A small-molecule ligand and the protein it binds are described below.
Small molecule (SMILES): C[C@@H]1C[C@H]2C(=O)O[C@@H](C)[C@H](NC(=O)[C@@H](N)Cc3cc(F)cc(F)c3)C(=O)N3CCC[C@H]3C(=O)N3CCCC[C@H]3C(=O)N[C@@H](C)C(=O)N2C1

Binding-site contacts:
Ligand atom F2 contacts residue TYR80 of chain 1.P at 3.2 Å.
Ligand atom F2 contacts residue LEU66 of chain 1.O at 3.6 Å.
Ligand atom CD contacts residue OCA1 of chain 1.TB at 3.8 Å.
Ligand atom N contacts residue TYR80 of chain 1.P at 2.7 Å (h-bond).
Ligand atom F2 contacts residue LEU110 of chain 1.P at 3.6 Å.
Ligand atom CB contacts residue PHE130 of chain 1.P at 3.7 Å (hydrophobic).
Ligand atom CG2 contacts residue OCA1 of chain 1.TB at 3.7 Å.
Ligand atom CB contacts residue PHE78 of chain 1.P at 3.5 Å (hydrophobic).
Ligand atom CZ contacts residue THR97 of chain 1.O at 3.5 Å.
Ligand atom CD2 contacts residue TYR80 of chain 1.P at 3.4 Å (hydrophobic).
Ligand atom C contacts residue TYR80 of chain 1.P at 3.6 Å (hydrophobic).
Ligand atom CE2 contacts residue TYR80 of chain 1.P at 3.8 Å (hydrophobic).
Ligand atom CD1 contacts residue LEU132 of chain 1.P at 3.7 Å (hydrophobic).
Ligand atom CA contacts residue TYR80 of chain 1.P at 3.8 Å (hydrophobic).
Ligand atom CB contacts residue PHE78 of chain 1.P at 3.8 Å (hydrophobic).
Ligand atom CA contacts residue PHE78 of chain 1.P at 3.4 Å (hydrophobic).
Ligand atom CB contacts residue OCA1 of chain 1.TB at 3.8 Å.
Ligand atom CD contacts residue PHE130 of chain 1.P at 3.4 Å (hydrophobic).
Ligand atom CB contacts residue LEU209 of chain 1.P at 3.6 Å (hydrophobic).
Ligand atom N contacts residue OCA1 of chain 1.TB at 1.5 Å.
Ligand atom CG contacts residue LEU108 of chain 1.P at 3.6 Å (hydrophobic).
Ligand atom CB contacts residue TYR80 of chain 1.P at 3.8 Å (hydrophobic).
Ligand atom CA contacts residue OCA1 of chain 1.TB at 2.5 Å.
Ligand atom N contacts residue OCA1 of chain 1.TB at 2.7 Å (h-bond).
Ligand atom CA contacts residue PHE78 of chain 1.P at 3.7 Å (hydrophobic).
Ligand atom CD2 contacts residue LEU108 of chain 1.P at 3.4 Å (hydrophobic).
Ligand atom CD1 contacts residue PHE100 of chain 1.O at 3.7 Å (hydrophobic).
Ligand atom O contacts residue TYR80 of chain 1.P at 2.5 Å (h-bond).
Ligand atom CE1 contacts residue LEU132 of chain 1.P at 3.7 Å (hydrophobic).
Ligand atom O contacts residue PHE78 of chain 1.P at 3.7 Å.
Ligand atom F1 contacts residue LEU132 of chain 1.P at 3.7 Å.
Ligand atom CE contacts residue GLU44 of chain 1.P at 3.1 Å.
Ligand atom F1 contacts residue PHE100 of chain 1.O at 3.2 Å.
Ligand atom F1 contacts residue THR97 of chain 1.O at 3.2 Å.
Ligand atom CE contacts residue LEU209 of chain 1.P at 3.7 Å (hydrophobic).
Ligand atom CB contacts residue LEU108 of chain 1.P at 3.6 Å (hydrophobic).
Ligand atom C contacts residue OCA1 of chain 1.TB at 3.2 Å.
Ligand atom CZ contacts residue LEU132 of chain 1.P at 3.8 Å (hydrophobic).
Ligand atom C contacts residue PHE78 of chain 1.P at 3.5 Å (hydrophobic).
Ligand atom F1 contacts residue ASP96 of chain 1.O at 3.6 Å.

Sequence of chain 1.P:
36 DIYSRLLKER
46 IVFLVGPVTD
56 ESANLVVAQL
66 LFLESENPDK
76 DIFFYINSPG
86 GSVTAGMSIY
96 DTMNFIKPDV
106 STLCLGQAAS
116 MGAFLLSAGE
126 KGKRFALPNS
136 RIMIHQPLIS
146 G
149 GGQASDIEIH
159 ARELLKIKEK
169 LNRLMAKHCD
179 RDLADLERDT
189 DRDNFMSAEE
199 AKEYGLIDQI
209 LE

Sequence of chain 1.O:
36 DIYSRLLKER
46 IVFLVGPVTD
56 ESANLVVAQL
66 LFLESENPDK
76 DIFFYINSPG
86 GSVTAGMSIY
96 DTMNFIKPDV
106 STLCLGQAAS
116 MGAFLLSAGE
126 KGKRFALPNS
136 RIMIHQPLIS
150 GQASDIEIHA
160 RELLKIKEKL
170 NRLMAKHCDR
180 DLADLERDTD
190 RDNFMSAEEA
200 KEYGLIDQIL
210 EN